Binding-site contacts:
Ligand atom C1 contacts residue MG1 of chain 1.QA at 2.9 Å.
Ligand atom C2 contacts residue ASP212 of chain 1.H at 3.8 Å.
Ligand atom C1 contacts residue GLU188 of chain 1.H at 3.9 Å.
Ligand atom O4 contacts residue ALA209 of chain 1.H at 3.9 Å.
Ligand atom C1 contacts residue ALA209 of chain 1.H at 3.9 Å (hydrophobic).
Ligand atom O4 contacts residue ASP212 of chain 1.H at 2.9 Å (salt-bridge).
Ligand atom O3 contacts residue GLU188 of chain 1.H at 3.2 Å (salt-bridge).
Ligand atom O1 contacts residue MET276 of chain 1.H at 4.2 Å.
Ligand atom O1 contacts residue MET207 of chain 1.H at 4.2 Å.
Ligand atom O2 contacts residue ASP212 of chain 1.H at 3.9 Å.
Ligand atom C2 contacts residue GLY211 of chain 1.H at 3.7 Å.
Ligand atom C2 contacts residue GLU188 of chain 1.H at 3.7 Å.
Ligand atom O4 contacts residue GLY211 of chain 1.H at 3.7 Å.
Ligand atom O3 contacts residue ALA209 of chain 1.H at 4.2 Å.
Ligand atom O2 contacts residue ALA209 of chain 1.H at 3.2 Å.
Ligand atom O3 contacts residue LYS186 of chain 1.H at 2.8 Å (salt-bridge).
Ligand atom O2 contacts residue ARG210 of chain 1.H at 3.4 Å (salt-bridge).
Ligand atom O4 contacts residue GLU188 of chain 1.H at 3.1 Å (salt-bridge).
Ligand atom C2 contacts residue THR244 of chain 1.H at 3.6 Å.
Ligand atom O1 contacts residue LYS186 of chain 1.H at 3.8 Å.
Ligand atom O1 contacts residue ARG87 of chain 1.H at 3.9 Å.
Ligand atom O2 contacts residue MG1 of chain 1.QA at 4.1 Å.
Ligand atom C2 contacts residue MG1 of chain 1.QA at 2.9 Å.
Ligand atom O3 contacts residue MG1 of chain 1.QA at 2.1 Å.
Ligand atom O2 contacts residue THR244 of chain 1.H at 2.6 Å (h-bond).
Ligand atom O3 contacts residue ASP212 of chain 1.H at 4.2 Å.
Ligand atom O1 contacts residue THR244 of chain 1.H at 3.5 Å (h-bond).
Ligand atom C2 contacts residue ALA209 of chain 1.H at 3.6 Å (hydrophobic).
Ligand atom O4 contacts residue MG1 of chain 1.QA at 2.2 Å.
Ligand atom C2 contacts residue ARG210 of chain 1.H at 4.4 Å.
Ligand atom O1 contacts residue MG1 of chain 1.QA at 4.1 Å.
Ligand atom O1 contacts residue ALA209 of chain 1.H at 4.2 Å.
Ligand atom C1 contacts residue THR244 of chain 1.H at 4.0 Å.
Ligand atom C1 contacts residue LYS186 of chain 1.H at 3.7 Å.
Ligand atom O2 contacts residue GLY211 of chain 1.H at 2.8 Å (h-bond).

Sequence of chain 1.H:
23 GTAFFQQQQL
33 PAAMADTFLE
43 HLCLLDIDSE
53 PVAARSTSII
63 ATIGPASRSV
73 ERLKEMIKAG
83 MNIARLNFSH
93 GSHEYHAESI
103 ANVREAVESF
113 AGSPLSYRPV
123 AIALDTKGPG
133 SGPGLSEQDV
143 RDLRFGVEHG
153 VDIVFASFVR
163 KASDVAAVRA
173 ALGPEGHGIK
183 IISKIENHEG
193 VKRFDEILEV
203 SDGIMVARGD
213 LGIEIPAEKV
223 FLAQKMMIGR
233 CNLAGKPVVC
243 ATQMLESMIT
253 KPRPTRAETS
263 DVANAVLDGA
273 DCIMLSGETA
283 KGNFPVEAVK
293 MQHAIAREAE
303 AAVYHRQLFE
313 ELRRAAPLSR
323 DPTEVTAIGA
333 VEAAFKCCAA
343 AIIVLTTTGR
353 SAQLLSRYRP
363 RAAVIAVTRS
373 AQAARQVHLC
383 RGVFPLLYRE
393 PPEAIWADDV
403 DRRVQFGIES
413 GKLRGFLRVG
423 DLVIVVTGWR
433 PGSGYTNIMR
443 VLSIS

The protein below binds the small molecule below.
Small molecule (SMILES): O=C([O-])C(=O)[O-]